Sequence of chain 9.D:
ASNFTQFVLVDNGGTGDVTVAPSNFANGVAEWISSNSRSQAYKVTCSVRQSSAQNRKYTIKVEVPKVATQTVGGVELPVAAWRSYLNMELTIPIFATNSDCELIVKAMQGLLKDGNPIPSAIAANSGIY

Binding-site contacts:
Ligand atom O2 contacts residue ASN87 of chain 10.C at 3.2 Å (h-bond).
Ligand atom C5 contacts residue TYR85 of chain 10.C at 3.5 Å (hydrophobic).
Ligand atom N6 contacts residue THR45 of chain 10.C at 2.9 Å (h-bond).
Ligand atom OP2 contacts residue ARG49 of chain 9.D at 2.4 Å (salt-bridge).
Ligand atom O3' contacts residue TYR85 of chain 10.C at 3.6 Å.
Ligand atom N1 contacts residue TYR85 of chain 10.C at 3.6 Å.
Ligand atom O3' contacts residue SER51 of chain 9.D at 3.5 Å (h-bond).
Ligand atom N6 contacts residue CYS46 of chain 10.C at 3.4 Å (h-bond).
Ligand atom O2' contacts residue GLU63 of chain 10.C at 3.0 Å (salt-bridge).
Ligand atom OP2 contacts residue TYR85 of chain 10.C at 2.5 Å (h-bond).
Ligand atom OP2 contacts residue LYS57 of chain 9.D at 3.4 Å.
Ligand atom C2 contacts residue SER47 of chain 10.C at 3.0 Å.
Ligand atom OP1 contacts residue SER51 of chain 9.D at 3.3 Å.
Ligand atom OP1 contacts residue SER52 of chain 9.D at 3.0 Å.
Ligand atom N6 contacts residue THR59 of chain 10.C at 2.9 Å (h-bond).
Ligand atom N1 contacts residue THR59 of chain 10.C at 3.6 Å.
Ligand atom P contacts residue ARG49 of chain 9.D at 2.9 Å.
Ligand atom C5' contacts residue TYR85 of chain 10.C at 3.1 Å (hydrophobic).
Ligand atom C5 contacts residue THR45 of chain 10.C at 3.3 Å.
Ligand atom OP1 contacts residue SER51 of chain 9.D at 2.7 Å (h-bond).
Ligand atom C4' contacts residue TYR85 of chain 10.C at 3.3 Å (hydrophobic).
Ligand atom O4' contacts residue LYS61 of chain 10.C at 3.1 Å (salt-bridge).
Ligand atom C5' contacts residue SER51 of chain 9.D at 3.5 Å.
Ligand atom OP1 contacts residue ARG49 of chain 9.D at 2.5 Å (salt-bridge).
Ligand atom OP2 contacts residue SER51 of chain 9.D at 3.2 Å (h-bond).
Ligand atom C2' contacts residue TYR85 of chain 10.C at 3.4 Å (hydrophobic).
Ligand atom C4 contacts residue TYR85 of chain 10.C at 3.5 Å (hydrophobic).
Ligand atom P contacts residue TYR85 of chain 10.C at 3.5 Å.
Ligand atom N7 contacts residue THR45 of chain 10.C at 2.6 Å (h-bond).
Ligand atom P contacts residue SER51 of chain 9.D at 3.4 Å.
Ligand atom OP2 contacts residue ASN55 of chain 9.D at 3.2 Å (h-bond).
Ligand atom OP2 contacts residue LYS57 of chain 9.D at 2.7 Å (salt-bridge).
Ligand atom O2' contacts residue TYR85 of chain 10.C at 3.5 Å.
Ligand atom N1 contacts residue SER47 of chain 10.C at 2.7 Å (h-bond).
Ligand atom C3' contacts residue TYR85 of chain 10.C at 3.3 Å (hydrophobic).
Ligand atom OP2 contacts residue LYS43 of chain 10.C at 3.2 Å (salt-bridge).
Ligand atom C2' contacts residue GLU63 of chain 10.C at 3.5 Å.
Ligand atom C6 contacts residue TYR85 of chain 10.C at 3.5 Å (hydrophobic).
Ligand atom OP1 contacts residue ASN55 of chain 9.D at 3.3 Å (h-bond).
Ligand atom C6 contacts residue THR45 of chain 10.C at 3.5 Å.

Sequence of chain 10.C:
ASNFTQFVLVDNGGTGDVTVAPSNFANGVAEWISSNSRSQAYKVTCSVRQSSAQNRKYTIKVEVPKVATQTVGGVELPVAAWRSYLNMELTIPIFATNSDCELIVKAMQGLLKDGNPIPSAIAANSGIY

The protein below binds the small molecule below.
Small molecule (SMILES): Nc1ccn([C@@H]2O[C@H](CO[P](=O)(O)O[C@H]3[C@@H](O)[C@H](n4ccc(N)nc4=O)O[C@@H]3CO[P](=O)(O)O[C@H]3[C@@H](O)[C@H](n4cnc5c(N)ncnc54)O[C@@H]3CO[P](=O)(O)O[C@H]3[C@@H](O)[C@H](n4ccc(N)nc4=O)O[C@@H]3CO[P](=O)(O)O[C@H]3[C@@H](O)[C@H](n4ccc(=O)[nH]c4=O)O[C@@H]3CO[P](=O)(O)O[C@H]3[C@@H](O)[C@H](n4cnc5c(N)ncnc54)O[C@@H]3CO[P](=O)(O)O[C@H]3[C@@H](O)[C@H](n4cnc5c(=O)nc(N)[nH]c54)O[C@@H]3CO[P](=O)(O)O[C@H]3[C@@H](O)[C@H](n4cnc5c(=O)nc(N)[nH]c54)O[C@@H]3CO)[C@@H](O)[C@H]2O)c(=O)n1